Binding-site contacts:
Ligand atom C contacts residue MET165 of chain 1.B at 3.7 Å (hydrophobic).
Ligand atom CL1 contacts residue GLN189 of chain 1.B at 2.9 Å.
Ligand atom C12 contacts residue LEU141 of chain 1.B at 3.6 Å (hydrophobic).
Ligand atom C10 contacts residue PHE140 of chain 1.B at 3.3 Å (hydrophobic).
Ligand atom C3 contacts residue DMS1 of chain 1.L at 3.9 Å.
Ligand atom C12 contacts residue GLU166 of chain 1.B at 3.4 Å.
Ligand atom C2 contacts residue DMS1 of chain 1.L at 3.6 Å.
Ligand atom C10 contacts residue LEU141 of chain 1.B at 3.8 Å (hydrophobic).
Ligand atom C15 contacts residue ASN142 of chain 1.B at 3.5 Å.
Ligand atom C11 contacts residue PHE140 of chain 1.B at 3.9 Å (hydrophobic).
Ligand atom N1 contacts residue SER144 of chain 1.B at 3.7 Å.
Ligand atom O1 contacts residue GLU166 of chain 1.B at 3.3 Å (salt-bridge).
Ligand atom C contacts residue MET49 of chain 1.B at 3.8 Å (hydrophobic).
Ligand atom C14 contacts residue ASN142 of chain 1.B at 3.9 Å.
Ligand atom C1 contacts residue MET49 of chain 1.B at 3.5 Å (hydrophobic).
Ligand atom C13 contacts residue ASN142 of chain 1.B at 3.7 Å.
Ligand atom C10 contacts residue GLU166 of chain 1.B at 3.3 Å.
Ligand atom N1 contacts residue HIS163 of chain 1.B at 2.8 Å (h-bond).
Ligand atom CL contacts residue MET165 of chain 1.B at 3.6 Å.
Ligand atom C1 contacts residue MET165 of chain 1.B at 3.4 Å (hydrophobic).
Ligand atom C11 contacts residue LEU141 of chain 1.B at 3.7 Å (hydrophobic).
Ligand atom N1 contacts residue PHE140 of chain 1.B at 3.7 Å.
Ligand atom O1 contacts residue MET165 of chain 1.B at 3.6 Å.
Ligand atom C18 contacts residue HIS41 of chain 1.B at 3.9 Å.
Ligand atom CL1 contacts residue MET49 of chain 1.B at 3.9 Å.
Ligand atom C9 contacts residue HIS163 of chain 1.B at 3.2 Å.
Ligand atom C11 contacts residue GLU166 of chain 1.B at 3.6 Å.
Ligand atom CL1 contacts residue DMS1 of chain 1.L at 3.6 Å.
Ligand atom C18 contacts residue MET165 of chain 1.B at 3.8 Å (hydrophobic).
Ligand atom C9 contacts residue GLU166 of chain 1.B at 3.9 Å.
Ligand atom C11 contacts residue ASN142 of chain 1.B at 3.8 Å.
Ligand atom C18 contacts residue HIS164 of chain 1.B at 3.5 Å.
Ligand atom N1 contacts residue GLU166 of chain 1.B at 3.9 Å.
Ligand atom C12 contacts residue PHE140 of chain 1.B at 3.6 Å (hydrophobic).
Ligand atom CL contacts residue ASP187 of chain 1.B at 3.7 Å.
Ligand atom C12 contacts residue ASN142 of chain 1.B at 3.6 Å.
Ligand atom CL contacts residue HIS164 of chain 1.B at 3.8 Å.
Ligand atom N contacts residue CYS145 of chain 1.B at 3.7 Å.
Ligand atom CL contacts residue HIS41 of chain 1.B at 3.4 Å.
Ligand atom C9 contacts residue CYS145 of chain 1.B at 3.8 Å (hydrophobic).

This protein binds this small molecule.
Small molecule (SMILES): O=C(Nc1cncc2ccccc12)[C@@H]1CCOc2c(Cl)cc(Cl)cc21

Sequence of chain 1.A:
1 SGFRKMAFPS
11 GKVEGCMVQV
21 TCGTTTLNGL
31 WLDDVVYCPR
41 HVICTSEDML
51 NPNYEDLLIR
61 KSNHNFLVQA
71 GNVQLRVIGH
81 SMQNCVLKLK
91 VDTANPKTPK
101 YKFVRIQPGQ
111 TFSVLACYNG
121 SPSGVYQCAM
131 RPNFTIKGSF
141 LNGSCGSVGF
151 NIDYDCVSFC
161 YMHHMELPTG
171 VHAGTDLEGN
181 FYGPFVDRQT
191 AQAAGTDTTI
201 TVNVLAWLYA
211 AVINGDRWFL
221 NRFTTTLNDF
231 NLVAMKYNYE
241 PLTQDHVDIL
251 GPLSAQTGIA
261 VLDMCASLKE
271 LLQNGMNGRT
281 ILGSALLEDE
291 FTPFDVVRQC

Sequence of chain 1.B:
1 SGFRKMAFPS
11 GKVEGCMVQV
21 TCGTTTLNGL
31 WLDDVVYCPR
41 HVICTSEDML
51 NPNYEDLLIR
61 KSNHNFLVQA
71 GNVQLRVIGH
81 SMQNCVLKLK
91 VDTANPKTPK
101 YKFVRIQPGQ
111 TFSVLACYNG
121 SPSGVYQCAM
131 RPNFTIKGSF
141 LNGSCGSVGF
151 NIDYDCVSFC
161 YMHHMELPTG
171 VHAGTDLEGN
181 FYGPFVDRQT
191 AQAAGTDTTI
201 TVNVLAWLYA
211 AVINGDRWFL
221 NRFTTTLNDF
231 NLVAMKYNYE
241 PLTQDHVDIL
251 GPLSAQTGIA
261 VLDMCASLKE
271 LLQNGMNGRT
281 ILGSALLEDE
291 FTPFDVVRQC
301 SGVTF